Sequence of chain 1.B:
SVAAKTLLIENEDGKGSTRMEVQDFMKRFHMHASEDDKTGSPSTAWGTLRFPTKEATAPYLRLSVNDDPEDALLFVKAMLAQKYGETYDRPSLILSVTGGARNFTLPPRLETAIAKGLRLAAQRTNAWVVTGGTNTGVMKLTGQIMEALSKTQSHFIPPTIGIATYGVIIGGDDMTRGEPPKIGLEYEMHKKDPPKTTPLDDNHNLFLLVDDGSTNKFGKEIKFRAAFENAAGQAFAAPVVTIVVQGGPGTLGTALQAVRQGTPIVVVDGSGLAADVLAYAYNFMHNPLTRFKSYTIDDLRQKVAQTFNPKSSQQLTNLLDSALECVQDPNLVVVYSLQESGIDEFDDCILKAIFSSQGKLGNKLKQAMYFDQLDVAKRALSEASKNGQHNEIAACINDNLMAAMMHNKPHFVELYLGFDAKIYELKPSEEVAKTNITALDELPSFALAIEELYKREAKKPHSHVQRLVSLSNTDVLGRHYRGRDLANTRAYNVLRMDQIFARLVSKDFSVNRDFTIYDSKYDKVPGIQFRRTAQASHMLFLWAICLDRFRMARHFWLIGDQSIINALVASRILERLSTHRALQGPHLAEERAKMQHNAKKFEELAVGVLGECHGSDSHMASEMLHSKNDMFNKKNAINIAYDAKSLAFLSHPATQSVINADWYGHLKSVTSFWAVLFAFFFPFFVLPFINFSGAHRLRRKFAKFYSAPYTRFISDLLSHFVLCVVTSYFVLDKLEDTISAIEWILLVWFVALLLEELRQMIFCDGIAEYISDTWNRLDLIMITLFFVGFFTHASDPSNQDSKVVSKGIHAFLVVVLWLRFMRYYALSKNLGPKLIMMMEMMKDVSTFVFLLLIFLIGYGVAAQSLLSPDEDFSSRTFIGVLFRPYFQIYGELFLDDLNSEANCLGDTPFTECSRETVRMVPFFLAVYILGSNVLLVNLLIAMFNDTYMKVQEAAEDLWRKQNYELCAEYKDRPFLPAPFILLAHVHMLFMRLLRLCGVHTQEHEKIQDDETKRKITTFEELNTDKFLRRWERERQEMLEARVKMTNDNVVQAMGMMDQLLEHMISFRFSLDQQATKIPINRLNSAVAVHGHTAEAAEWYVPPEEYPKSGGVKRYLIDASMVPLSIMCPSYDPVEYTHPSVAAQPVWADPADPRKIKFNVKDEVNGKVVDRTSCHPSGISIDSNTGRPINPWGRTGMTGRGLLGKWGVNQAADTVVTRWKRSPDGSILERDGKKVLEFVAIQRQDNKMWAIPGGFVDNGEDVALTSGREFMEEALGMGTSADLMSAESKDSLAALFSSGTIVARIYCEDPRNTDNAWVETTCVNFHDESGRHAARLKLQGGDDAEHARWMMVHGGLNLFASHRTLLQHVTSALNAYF

The protein below binds the small molecule below.
Small molecule (SMILES): CC(C)CCC[C@@H](C)[C@H]1CC[C@H]2[C@@H]3CC=C4C[C@@H](O)CC[C@]4(C)[C@H]3CC[C@]12C

Sequence of chain 1.D:
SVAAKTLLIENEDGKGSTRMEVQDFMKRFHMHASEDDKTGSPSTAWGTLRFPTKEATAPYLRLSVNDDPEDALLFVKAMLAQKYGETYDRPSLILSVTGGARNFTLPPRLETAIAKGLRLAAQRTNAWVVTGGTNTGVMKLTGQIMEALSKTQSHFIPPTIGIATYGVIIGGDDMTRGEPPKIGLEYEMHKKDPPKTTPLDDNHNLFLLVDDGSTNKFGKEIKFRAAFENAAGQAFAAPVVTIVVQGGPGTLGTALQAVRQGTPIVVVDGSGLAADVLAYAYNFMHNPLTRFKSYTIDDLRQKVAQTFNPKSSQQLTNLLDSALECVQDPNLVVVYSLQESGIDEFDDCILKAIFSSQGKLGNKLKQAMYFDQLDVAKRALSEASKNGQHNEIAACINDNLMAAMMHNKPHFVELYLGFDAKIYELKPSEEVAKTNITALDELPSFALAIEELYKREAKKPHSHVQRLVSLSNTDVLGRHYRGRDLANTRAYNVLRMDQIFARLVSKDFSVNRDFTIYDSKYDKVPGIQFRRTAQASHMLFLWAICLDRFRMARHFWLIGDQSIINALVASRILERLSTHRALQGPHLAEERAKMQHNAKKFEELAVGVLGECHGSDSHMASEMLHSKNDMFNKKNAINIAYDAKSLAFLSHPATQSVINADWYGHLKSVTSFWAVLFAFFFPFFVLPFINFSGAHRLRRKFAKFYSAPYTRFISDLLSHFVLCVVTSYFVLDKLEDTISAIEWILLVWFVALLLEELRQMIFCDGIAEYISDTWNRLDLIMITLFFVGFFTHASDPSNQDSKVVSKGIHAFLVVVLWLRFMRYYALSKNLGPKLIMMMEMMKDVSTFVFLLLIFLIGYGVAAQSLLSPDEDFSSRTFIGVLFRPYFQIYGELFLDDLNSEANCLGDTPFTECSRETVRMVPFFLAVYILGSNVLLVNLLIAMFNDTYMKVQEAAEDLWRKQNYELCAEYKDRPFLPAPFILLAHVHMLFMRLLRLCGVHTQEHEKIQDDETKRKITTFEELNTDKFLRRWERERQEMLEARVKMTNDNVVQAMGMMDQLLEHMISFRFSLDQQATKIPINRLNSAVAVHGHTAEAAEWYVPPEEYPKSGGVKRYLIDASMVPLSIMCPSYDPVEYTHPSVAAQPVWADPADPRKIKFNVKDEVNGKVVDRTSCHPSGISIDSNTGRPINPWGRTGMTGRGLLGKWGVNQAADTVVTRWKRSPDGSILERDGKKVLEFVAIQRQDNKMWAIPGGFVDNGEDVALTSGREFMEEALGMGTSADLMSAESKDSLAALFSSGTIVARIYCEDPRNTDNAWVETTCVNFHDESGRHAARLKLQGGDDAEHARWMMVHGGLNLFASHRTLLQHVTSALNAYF

Binding-site contacts:
Ligand atom O1 contacts residue PHE1003 of chain 1.D at 2.6 Å (h-bond).
Ligand atom C3 contacts residue ARG1012 of chain 1.D at 4.0 Å.
Ligand atom C18 contacts residue ALA1019 of chain 1.D at 3.8 Å (hydrophobic).
Ligand atom C4 contacts residue ILE972 of chain 1.B at 4.2 Å (hydrophobic).
Ligand atom O1 contacts residue ARG1012 of chain 1.D at 2.9 Å (salt-bridge).
Ligand atom C7 contacts residue PHE976 of chain 1.B at 3.5 Å (hydrophobic).
Ligand atom C22 contacts residue TYR979 of chain 1.B at 4.0 Å (hydrophobic).
Ligand atom C5 contacts residue PRO1015 of chain 1.D at 3.7 Å (hydrophobic).
Ligand atom C27 contacts residue TYR979 of chain 1.B at 3.8 Å (hydrophobic).
Ligand atom C24 contacts residue TYR979 of chain 1.B at 4.2 Å (hydrophobic).
Ligand atom O1 contacts residue THR1004 of chain 1.D at 4.1 Å.
Ligand atom C19 contacts residue PHE1016 of chain 1.D at 3.8 Å (hydrophobic).
Ligand atom C19 contacts residue ARG1012 of chain 1.D at 3.4 Å.
Ligand atom C18 contacts residue PHE1016 of chain 1.D at 3.9 Å (hydrophobic).
Ligand atom C4 contacts residue PHE1003 of chain 1.D at 3.8 Å (hydrophobic).
Ligand atom C1 contacts residue CLR1 of chain 1.KA at 3.9 Å.
Ligand atom C26 contacts residue LEU949 of chain 1.B at 4.0 Å (hydrophobic).
Ligand atom C4 contacts residue ARG1012 of chain 1.D at 3.7 Å.
Ligand atom C26 contacts residue LEU945 of chain 1.B at 3.9 Å (hydrophobic).
Ligand atom C24 contacts residue LEU949 of chain 1.B at 4.0 Å (hydrophobic).
Ligand atom C25 contacts residue LEU949 of chain 1.B at 3.9 Å (hydrophobic).
Ligand atom C6 contacts residue ILE972 of chain 1.B at 4.1 Å (hydrophobic).
Ligand atom C3 contacts residue ILE972 of chain 1.B at 3.8 Å (hydrophobic).
Ligand atom C16 contacts residue TYR979 of chain 1.B at 3.7 Å (hydrophobic).
Ligand atom C6 contacts residue PHE976 of chain 1.B at 3.6 Å (hydrophobic).
Ligand atom C4 contacts residue PRO1015 of chain 1.D at 3.8 Å (hydrophobic).
Ligand atom C15 contacts residue LEU975 of chain 1.B at 3.7 Å (hydrophobic).
Ligand atom C2 contacts residue CLR1 of chain 1.KA at 3.6 Å.
Ligand atom C27 contacts residue VAL942 of chain 1.B at 3.9 Å (hydrophobic).
Ligand atom O1 contacts residue ILE972 of chain 1.B at 4.0 Å.
Ligand atom C6 contacts residue PRO1015 of chain 1.D at 3.6 Å (hydrophobic).
Ligand atom C12 contacts residue LEU975 of chain 1.B at 4.1 Å (hydrophobic).
Ligand atom C25 contacts residue TYR979 of chain 1.B at 3.8 Å (hydrophobic).
Ligand atom C16 contacts residue LEU975 of chain 1.B at 3.6 Å (hydrophobic).
Ligand atom C2 contacts residue ARG1012 of chain 1.D at 4.2 Å.
Ligand atom C26 contacts residue VAL942 of chain 1.B at 3.5 Å (hydrophobic).
Ligand atom C7 contacts residue PRO1015 of chain 1.D at 4.0 Å (hydrophobic).
Ligand atom C19 contacts residue PRO1015 of chain 1.D at 4.0 Å (hydrophobic).
Ligand atom C3 contacts residue PHE1003 of chain 1.D at 3.8 Å (hydrophobic).
Ligand atom C26 contacts residue LEU946 of chain 1.B at 3.9 Å (hydrophobic).